Binding-site contacts:
Ligand atom C4 contacts residue SER138 of chain 1.A at 3.4 Å.
Ligand atom O4 contacts residue TRP130 of chain 1.A at 3.9 Å.
Ligand atom O4 contacts residue LYS156 of chain 1.A at 3.6 Å.
Ligand atom C1 contacts residue TRP130 of chain 1.A at 3.8 Å (hydrophobic).
Ligand atom O1 contacts residue ASN147 of chain 1.A at 2.8 Å (h-bond).
Ligand atom O5 contacts residue HIS141 of chain 1.A at 3.1 Å (h-bond).
Ligand atom O2 contacts residue ZN1 of chain 1.D at 2.1 Å.
Ligand atom C1 contacts residue ZN1 of chain 1.D at 2.8 Å.
Ligand atom C5 contacts residue SER138 of chain 1.A at 3.4 Å.
Ligand atom C5 contacts residue VAL222 of chain 1.A at 3.6 Å (hydrophobic).
Ligand atom C5 contacts residue TYR92 of chain 1.A at 3.6 Å (hydrophobic).
Ligand atom O3 contacts residue TYR92 of chain 1.A at 3.8 Å.
Ligand atom O1 contacts residue LEU149 of chain 1.A at 3.7 Å.
Ligand atom O4 contacts residue SER138 of chain 1.A at 2.6 Å (h-bond).
Ligand atom O3 contacts residue VAL222 of chain 1.A at 3.3 Å.
Ligand atom C4 contacts residue TRP130 of chain 1.A at 3.9 Å (hydrophobic).
Ligand atom O3 contacts residue LYS156 of chain 1.A at 2.7 Å (salt-bridge).
Ligand atom C2 contacts residue TRP130 of chain 1.A at 3.6 Å (hydrophobic).
Ligand atom O5 contacts residue ZN1 of chain 1.D at 2.3 Å.
Ligand atom O1 contacts residue SER232 of chain 1.A at 3.3 Å.
Ligand atom C1 contacts residue ASN147 of chain 1.A at 3.3 Å.
Ligand atom O4 contacts residue TYR92 of chain 1.A at 2.8 Å (h-bond).
Ligand atom O2 contacts residue ASP143 of chain 1.A at 2.9 Å (salt-bridge).
Ligand atom C2 contacts residue HIS220 of chain 1.A at 4.0 Å.
Ligand atom O2 contacts residue HIS220 of chain 1.A at 3.3 Å (h-bond).
Ligand atom C1 contacts residue HIS220 of chain 1.A at 3.9 Å.
Ligand atom O4 contacts residue VAL222 of chain 1.A at 3.7 Å.
Ligand atom C4 contacts residue VAL222 of chain 1.A at 3.8 Å (hydrophobic).
Ligand atom C5 contacts residue LYS156 of chain 1.A at 3.6 Å.
Ligand atom O2 contacts residue TRP234 of chain 1.A at 3.4 Å (h-bond).
Ligand atom C3 contacts residue TRP130 of chain 1.A at 3.5 Å (hydrophobic).
Ligand atom O5 contacts residue TRP130 of chain 1.A at 4.0 Å.
Ligand atom O2 contacts residue ASN147 of chain 1.A at 3.1 Å (h-bond).
Ligand atom C4 contacts residue NMM1 of chain 1.C at 3.8 Å.
Ligand atom C5 contacts residue TRP130 of chain 1.A at 3.9 Å (hydrophobic).
Ligand atom C2 contacts residue ZN1 of chain 1.D at 2.9 Å.
Ligand atom O1 contacts residue TRP130 of chain 1.A at 3.8 Å.
Ligand atom O5 contacts residue NMM1 of chain 1.C at 3.7 Å.
Ligand atom O1 contacts residue TRP234 of chain 1.A at 3.9 Å.
Ligand atom O5 contacts residue HIS220 of chain 1.A at 3.4 Å (h-bond).

Sequence of chain 1.A:
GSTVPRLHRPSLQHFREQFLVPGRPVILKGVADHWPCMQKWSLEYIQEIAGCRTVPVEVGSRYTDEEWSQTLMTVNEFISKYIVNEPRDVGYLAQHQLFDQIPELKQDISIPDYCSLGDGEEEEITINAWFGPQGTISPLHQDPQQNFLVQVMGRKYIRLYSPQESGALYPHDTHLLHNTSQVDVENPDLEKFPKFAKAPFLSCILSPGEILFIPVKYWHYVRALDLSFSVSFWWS

A protein and the small-molecule ligand that binds it are described below.
Small molecule (SMILES): O=C(O)CCC(=O)C(=O)O